Sequence of chain 1.D:
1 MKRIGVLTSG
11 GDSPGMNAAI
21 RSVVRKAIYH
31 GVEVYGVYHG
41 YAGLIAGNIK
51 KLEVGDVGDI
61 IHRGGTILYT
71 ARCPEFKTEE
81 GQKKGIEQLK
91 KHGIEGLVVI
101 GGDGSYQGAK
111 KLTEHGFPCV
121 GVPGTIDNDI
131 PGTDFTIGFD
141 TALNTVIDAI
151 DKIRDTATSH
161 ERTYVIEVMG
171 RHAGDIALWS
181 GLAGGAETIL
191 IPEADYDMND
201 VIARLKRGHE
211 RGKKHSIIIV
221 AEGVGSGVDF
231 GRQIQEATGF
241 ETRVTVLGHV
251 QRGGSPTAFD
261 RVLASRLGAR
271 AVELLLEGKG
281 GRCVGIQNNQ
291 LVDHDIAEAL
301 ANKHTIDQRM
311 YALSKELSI

Binding-site contacts:
Ligand atom O3P contacts residue GLY185 of chain 1.C at 3.8 Å.
Ligand atom O1 contacts residue GLY58 of chain 1.D at 3.2 Å.
Ligand atom O4P contacts residue ARG21 of chain 1.D at 4.1 Å.
Ligand atom P contacts residue GLY58 of chain 1.D at 4.1 Å.
Ligand atom O2 contacts residue GLY58 of chain 1.D at 4.4 Å.
Ligand atom O2P contacts residue ARG25 of chain 1.D at 2.8 Å (salt-bridge).
Ligand atom C2 contacts residue ARG25 of chain 1.D at 4.2 Å.
Ligand atom O2 contacts residue LYS214 of chain 1.C at 2.7 Å (salt-bridge).
Ligand atom C1 contacts residue LYS213 of chain 1.C at 4.0 Å.
Ligand atom P contacts residue ARG154 of chain 1.C at 3.8 Å.
Ligand atom O1P contacts residue ARG211 of chain 1.C at 4.0 Å.
Ligand atom O1P contacts residue ASP59 of chain 1.D at 4.3 Å.
Ligand atom O1P contacts residue ARG25 of chain 1.D at 3.1 Å (salt-bridge).
Ligand atom C1 contacts residue LYS214 of chain 1.C at 3.9 Å.
Ligand atom C2 contacts residue LYS213 of chain 1.C at 3.8 Å.
Ligand atom P contacts residue ARG21 of chain 1.D at 4.1 Å.
Ligand atom O3P contacts residue HIS215 of chain 1.C at 4.0 Å.
Ligand atom C2 contacts residue ARG211 of chain 1.C at 4.0 Å.
Ligand atom O2 contacts residue LYS213 of chain 1.C at 3.5 Å.
Ligand atom C1 contacts residue ARG25 of chain 1.D at 4.0 Å.
Ligand atom O3P contacts residue ARG154 of chain 1.C at 2.9 Å (salt-bridge).
Ligand atom O2 contacts residue GLY212 of chain 1.C at 4.2 Å.
Ligand atom O1 contacts residue VAL54 of chain 1.D at 4.3 Å.
Ligand atom O1 contacts residue ARG25 of chain 1.D at 3.0 Å (salt-bridge).
Ligand atom O2 contacts residue ARG211 of chain 1.C at 4.2 Å.
Ligand atom O2P contacts residue ARG154 of chain 1.C at 4.3 Å.
Ligand atom O4P contacts residue GLY58 of chain 1.D at 3.4 Å.
Ligand atom O1 contacts residue ARG211 of chain 1.C at 2.8 Å (salt-bridge).
Ligand atom O1P contacts residue GLY58 of chain 1.D at 3.4 Å.
Ligand atom C1 contacts residue ARG211 of chain 1.C at 3.4 Å.
Ligand atom O1 contacts residue GLY55 of chain 1.D at 4.0 Å.
Ligand atom O2P contacts residue ARG21 of chain 1.D at 2.8 Å (salt-bridge).
Ligand atom C2 contacts residue HIS215 of chain 1.C at 4.2 Å.
Ligand atom C2 contacts residue GLY58 of chain 1.D at 4.0 Å.
Ligand atom O4P contacts residue ASP59 of chain 1.D at 2.9 Å (salt-bridge).
Ligand atom O4P contacts residue ARG154 of chain 1.C at 3.0 Å (salt-bridge).
Ligand atom O4P contacts residue VAL57 of chain 1.D at 3.9 Å.
Ligand atom P contacts residue ARG25 of chain 1.D at 3.8 Å.
Ligand atom C1 contacts residue GLY58 of chain 1.D at 3.6 Å.
Ligand atom P contacts residue ASP59 of chain 1.D at 4.2 Å.

A small-molecule ligand and the protein it binds are described below.
Small molecule (SMILES): O=C(O)COP(=O)(O)O

Sequence of chain 1.C:
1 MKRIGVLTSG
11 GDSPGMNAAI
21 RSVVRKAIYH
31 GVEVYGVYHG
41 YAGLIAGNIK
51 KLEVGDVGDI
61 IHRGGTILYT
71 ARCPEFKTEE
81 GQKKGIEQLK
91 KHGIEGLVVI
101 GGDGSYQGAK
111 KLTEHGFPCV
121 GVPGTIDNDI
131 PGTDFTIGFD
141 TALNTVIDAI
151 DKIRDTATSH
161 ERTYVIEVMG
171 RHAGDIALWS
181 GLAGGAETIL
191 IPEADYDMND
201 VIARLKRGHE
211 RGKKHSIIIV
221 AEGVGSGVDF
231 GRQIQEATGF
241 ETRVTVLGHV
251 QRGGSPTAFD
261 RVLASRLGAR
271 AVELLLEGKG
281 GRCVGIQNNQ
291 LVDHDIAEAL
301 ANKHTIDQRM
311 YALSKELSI